Sequence of chain 2.D:
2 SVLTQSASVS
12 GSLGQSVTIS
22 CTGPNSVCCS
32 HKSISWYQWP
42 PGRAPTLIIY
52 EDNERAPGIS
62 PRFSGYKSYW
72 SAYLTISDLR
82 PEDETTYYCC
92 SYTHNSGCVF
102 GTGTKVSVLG

Binding-site contacts:
Ligand atom C7 contacts residue HIS33 of chain 2.C at 3.0 Å.
Ligand atom O2 contacts residue THR115 of chain 2.C at 3.4 Å.
Ligand atom C3 contacts residue HIS95 of chain 2.D at 3.4 Å.
Ligand atom C3 contacts residue ASP57 of chain 2.C at 3.1 Å.
Ligand atom O3 contacts residue HIS95 of chain 2.D at 3.1 Å (h-bond).
Ligand atom O2 contacts residue GLY112 of chain 2.C at 3.4 Å (h-bond).
Ligand atom O5 contacts residue ASN58 of chain 2.A at 2.3 Å (h-bond).
Ligand atom O6 contacts residue ASN96 of chain 2.D at 3.2 Å (h-bond).
Ligand atom O3 contacts residue ASP57 of chain 2.C at 3.1 Å (salt-bridge).
Ligand atom C2 contacts residue ASN58 of chain 2.A at 2.5 Å.
Ligand atom C6 contacts residue ASP111 of chain 2.C at 3.4 Å.
Ligand atom N2 contacts residue ASN58 of chain 2.A at 3.0 Å (h-bond).
Ligand atom O2 contacts residue HIS95 of chain 2.D at 2.7 Å (h-bond).
Ligand atom C5 contacts residue ARG110 of chain 2.C at 3.2 Å.
Ligand atom O5 contacts residue ASN96 of chain 2.D at 2.9 Å (h-bond).
Ligand atom O6 contacts residue PHE31 of chain 2.C at 3.0 Å (h-bond).
Ligand atom C2 contacts residue ASP57 of chain 2.C at 3.3 Å.
Ligand atom O7 contacts residue PHE31 of chain 2.C at 2.9 Å (h-bond).
Ligand atom N2 contacts residue HIS33 of chain 2.C at 3.2 Å (h-bond).
Ligand atom C6 contacts residue PHE31 of chain 2.C at 3.4 Å (hydrophobic).
Ligand atom O4 contacts residue THR115 of chain 2.C at 3.4 Å.
Ligand atom C8 contacts residue ARG110 of chain 2.C at 3.4 Å.
Ligand atom C7 contacts residue SER17 of chain 2.B at 3.5 Å.
Ligand atom C4 contacts residue ASP57 of chain 2.C at 3.2 Å.
Ligand atom C4 contacts residue HIS95 of chain 2.D at 3.1 Å.
Ligand atom O6 contacts residue HIS95 of chain 2.D at 3.4 Å.
Ligand atom C1 contacts residue ASP57 of chain 2.C at 3.1 Å.
Ligand atom O7 contacts residue ASN58 of chain 2.A at 2.9 Å (h-bond).
Ligand atom C1 contacts residue ASN58 of chain 2.A at 1.4 Å.
Ligand atom C6 contacts residue ASN96 of chain 2.D at 3.2 Å.
Ligand atom O7 contacts residue HIS33 of chain 2.C at 3.0 Å (h-bond).
Ligand atom C8 contacts residue PHE31 of chain 2.C at 3.1 Å (hydrophobic).
Ligand atom O6 contacts residue ARG110 of chain 2.C at 2.4 Å (salt-bridge).
Ligand atom O5 contacts residue ARG110 of chain 2.C at 2.8 Å (salt-bridge).
Ligand atom O7 contacts residue SER17 of chain 2.B at 2.8 Å (h-bond).
Ligand atom C7 contacts residue ASN58 of chain 2.A at 3.1 Å.
Ligand atom O4 contacts residue ASP57 of chain 2.C at 2.2 Å (salt-bridge).
Ligand atom C7 contacts residue PHE31 of chain 2.C at 3.3 Å (hydrophobic).
Ligand atom O3 contacts residue HIS33 of chain 2.C at 3.1 Å (h-bond).
Ligand atom O6 contacts residue ASP111 of chain 2.C at 2.6 Å (salt-bridge).

Sequence of chain 2.A:
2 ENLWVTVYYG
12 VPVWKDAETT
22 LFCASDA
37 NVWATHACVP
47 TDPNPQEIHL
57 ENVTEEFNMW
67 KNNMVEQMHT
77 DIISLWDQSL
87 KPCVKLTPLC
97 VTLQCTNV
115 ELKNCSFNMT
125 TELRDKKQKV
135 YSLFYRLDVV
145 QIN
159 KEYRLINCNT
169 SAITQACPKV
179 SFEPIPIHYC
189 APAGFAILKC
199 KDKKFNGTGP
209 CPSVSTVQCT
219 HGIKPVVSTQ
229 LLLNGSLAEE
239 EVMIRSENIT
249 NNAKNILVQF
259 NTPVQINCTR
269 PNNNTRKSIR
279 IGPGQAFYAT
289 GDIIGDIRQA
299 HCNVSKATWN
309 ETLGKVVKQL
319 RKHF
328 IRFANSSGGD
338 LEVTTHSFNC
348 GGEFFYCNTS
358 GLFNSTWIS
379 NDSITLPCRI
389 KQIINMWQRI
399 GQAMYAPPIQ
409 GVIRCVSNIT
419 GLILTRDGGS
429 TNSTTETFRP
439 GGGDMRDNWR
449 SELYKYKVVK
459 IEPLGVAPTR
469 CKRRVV

This protein binds this small molecule.
Small molecule (SMILES): CC(=O)N[C@H]1[C@H](O[C@H]2[C@H](O)[C@@H](NC(C)=O)CO[C@@H]2CO)O[C@H](CO)[C@@H](O[C@@H]2O[C@H](CO[C@H]3O[C@H](CO[C@H]4O[C@H](CO)[C@@H](O)[C@H](O)[C@@H]4O)[C@@H](O)[C@H](O[C@H]4O[C@H](CO)[C@@H](O)[C@H](O)[C@@H]4O)[C@@H]3O)[C@@H](O)[C@H](O[C@H]3O[C@H](CO)[C@@H](O)[C@H](O)[C@@H]3O)[C@@H]2O)[C@@H]1O

Sequence of chain 2.C:
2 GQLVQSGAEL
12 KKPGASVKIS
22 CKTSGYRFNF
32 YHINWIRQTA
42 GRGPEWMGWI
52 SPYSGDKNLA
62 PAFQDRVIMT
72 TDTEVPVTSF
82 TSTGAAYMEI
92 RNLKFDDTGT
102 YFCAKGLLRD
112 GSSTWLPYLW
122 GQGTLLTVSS

Sequence of chain 2.B:
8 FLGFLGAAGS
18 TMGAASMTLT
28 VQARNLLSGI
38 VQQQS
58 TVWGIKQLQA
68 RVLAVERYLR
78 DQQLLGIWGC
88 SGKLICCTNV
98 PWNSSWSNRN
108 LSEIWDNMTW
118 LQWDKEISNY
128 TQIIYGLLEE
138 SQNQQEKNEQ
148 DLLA